A small-molecule ligand and the protein it binds are described below.
Small molecule (SMILES): O=C(Nc1ccc(Br)cc1)Nc1cccc(C(=O)O)c1

Binding-site contacts:
Ligand atom CAO contacts residue GLN154 of chain 1.B at 3.6 Å.
Ligand atom CAT contacts residue SER82 of chain 1.B at 3.1 Å.
Ligand atom CAG contacts residue TYR155 of chain 1.B at 3.5 Å (hydrophobic).
Ligand atom BR contacts residue GLU212 of chain 1.B at 3.2 Å.
Ligand atom OAC contacts residue GLN154 of chain 1.B at 2.7 Å (h-bond).
Ligand atom CAT contacts residue LYS54 of chain 1.B at 3.6 Å.
Ligand atom CAO contacts residue SER82 of chain 1.B at 3.3 Å.
Ligand atom OAA contacts residue THR85 of chain 1.B at 3.0 Å (h-bond).
Ligand atom CAO contacts residue THR81 of chain 1.B at 3.2 Å.
Ligand atom CAO contacts residue THR85 of chain 1.B at 3.5 Å.
Ligand atom CAI contacts residue ALA211 of chain 1.B at 3.7 Å (hydrophobic).
Ligand atom CAL contacts residue LYS54 of chain 1.B at 3.4 Å.
Ligand atom BR contacts residue PRO213 of chain 1.B at 3.3 Å.
Ligand atom CAP contacts residue PLP1 of chain 1.H at 3.6 Å.
Ligand atom NAM contacts residue PLP1 of chain 1.H at 3.5 Å.
Ligand atom OAB contacts residue GLY187 of chain 1.B at 3.4 Å.
Ligand atom CAF contacts residue PLP1 of chain 1.H at 3.8 Å.
Ligand atom CAE contacts residue THR188 of chain 1.B at 3.5 Å.
Ligand atom CAE contacts residue TYR155 of chain 1.B at 3.5 Å (hydrophobic).
Ligand atom OAC contacts residue SER82 of chain 1.B at 3.1 Å (h-bond).
Ligand atom CAK contacts residue PLP1 of chain 1.H at 3.7 Å.
Ligand atom OAC contacts residue THR81 of chain 1.B at 2.6 Å (h-bond).
Ligand atom NAN contacts residue PLP1 of chain 1.H at 3.3 Å.
Ligand atom CAS contacts residue LYS54 of chain 1.B at 3.7 Å.
Ligand atom CAF contacts residue GLY187 of chain 1.B at 3.8 Å.
Ligand atom OAC contacts residue THR85 of chain 1.B at 3.4 Å (h-bond).
Ligand atom OAA contacts residue GLY83 of chain 1.B at 3.5 Å (h-bond).
Ligand atom CAL contacts residue SER82 of chain 1.B at 2.9 Å.
Ligand atom CAL contacts residue PLP1 of chain 1.H at 3.7 Å.
Ligand atom OAA contacts residue ASN84 of chain 1.B at 3.0 Å (h-bond).
Ligand atom CAS contacts residue PLP1 of chain 1.H at 3.5 Å.
Ligand atom BR contacts residue ALA271 of chain 1.B at 3.3 Å.
Ligand atom CAS contacts residue SER82 of chain 1.B at 3.6 Å.
Ligand atom CAJ contacts residue SER268 of chain 1.B at 3.5 Å.
Ligand atom CAQ contacts residue PRO213 of chain 1.B at 3.8 Å (hydrophobic).
Ligand atom OAA contacts residue THR81 of chain 1.B at 3.1 Å (h-bond).
Ligand atom CAR contacts residue SER268 of chain 1.B at 3.7 Å.
Ligand atom CAG contacts residue GLN154 of chain 1.B at 3.7 Å.
Ligand atom OAA contacts residue SER82 of chain 1.B at 3.6 Å.
Ligand atom CAG contacts residue THR188 of chain 1.B at 3.7 Å.

Sequence of chain 1.B:
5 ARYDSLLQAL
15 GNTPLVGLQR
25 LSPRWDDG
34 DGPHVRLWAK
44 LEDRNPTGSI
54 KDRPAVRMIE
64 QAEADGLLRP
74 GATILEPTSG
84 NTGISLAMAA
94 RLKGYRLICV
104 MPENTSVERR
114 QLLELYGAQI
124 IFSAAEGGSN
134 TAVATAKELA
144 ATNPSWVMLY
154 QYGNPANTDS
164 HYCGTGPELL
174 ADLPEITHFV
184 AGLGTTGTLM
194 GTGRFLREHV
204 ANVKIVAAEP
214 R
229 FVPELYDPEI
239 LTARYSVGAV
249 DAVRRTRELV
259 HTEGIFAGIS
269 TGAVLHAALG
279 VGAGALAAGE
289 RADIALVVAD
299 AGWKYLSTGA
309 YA